Sequence of chain 2.C:
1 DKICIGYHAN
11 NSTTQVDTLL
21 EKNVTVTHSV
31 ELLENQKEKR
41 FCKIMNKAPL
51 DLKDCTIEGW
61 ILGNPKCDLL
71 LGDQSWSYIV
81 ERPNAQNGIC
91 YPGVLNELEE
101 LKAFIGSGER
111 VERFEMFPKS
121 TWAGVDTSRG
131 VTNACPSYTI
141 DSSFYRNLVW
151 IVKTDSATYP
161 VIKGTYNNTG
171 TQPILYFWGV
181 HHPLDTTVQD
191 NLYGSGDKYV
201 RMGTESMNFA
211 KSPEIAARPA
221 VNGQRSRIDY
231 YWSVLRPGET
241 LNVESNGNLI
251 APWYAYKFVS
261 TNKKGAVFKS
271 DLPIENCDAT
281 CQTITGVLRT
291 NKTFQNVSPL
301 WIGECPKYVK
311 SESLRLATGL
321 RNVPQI

Sequence of chain 2.D:
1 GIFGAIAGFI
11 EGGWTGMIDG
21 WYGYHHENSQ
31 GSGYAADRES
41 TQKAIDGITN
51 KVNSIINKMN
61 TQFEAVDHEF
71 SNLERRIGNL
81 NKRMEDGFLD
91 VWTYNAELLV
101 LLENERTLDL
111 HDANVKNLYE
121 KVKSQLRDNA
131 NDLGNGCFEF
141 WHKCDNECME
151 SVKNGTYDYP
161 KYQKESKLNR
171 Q

Binding-site contacts:
Ligand atom C4 contacts residue ASN291 of chain 2.C at 4.3 Å.
Ligand atom O5 contacts residue ASN291 of chain 2.C at 2.4 Å (h-bond).
Ligand atom C2 contacts residue ASN291 of chain 2.C at 2.5 Å.
Ligand atom C1 contacts residue ASN291 of chain 2.C at 1.5 Å.
Ligand atom O7 contacts residue ASN291 of chain 2.C at 3.8 Å.
Ligand atom C7 contacts residue ASN291 of chain 2.C at 3.5 Å.
Ligand atom C3 contacts residue ASN291 of chain 2.C at 3.8 Å.
Ligand atom C8 contacts residue ILE56 of chain 2.D at 4.1 Å (hydrophobic).
Ligand atom N2 contacts residue ASN291 of chain 2.C at 2.9 Å (h-bond).
Ligand atom C5 contacts residue ASN291 of chain 2.C at 3.7 Å.

The protein below binds the small molecule below.
Small molecule (SMILES): CC(=O)N[C@@H]1[C@@H](O)[C@H](O)[C@@H](CO)O[C@H]1O